Sequence of chain 1.A:
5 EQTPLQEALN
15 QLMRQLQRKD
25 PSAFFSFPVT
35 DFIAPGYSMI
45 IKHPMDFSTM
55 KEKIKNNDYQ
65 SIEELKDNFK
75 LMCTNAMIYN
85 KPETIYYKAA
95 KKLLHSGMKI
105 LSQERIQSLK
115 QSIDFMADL

Binding-site contacts:
Ligand atom N37 contacts residue ASN84 of chain 1.A at 2.9 Å (h-bond).
Ligand atom N35 contacts residue ALA38 of chain 1.A at 3.8 Å.
Ligand atom C28 contacts residue ASN84 of chain 1.A at 3.8 Å.
Ligand atom C13 contacts residue PHE28 of chain 1.A at 3.8 Å (hydrophobic).
Ligand atom C32 contacts residue ASN84 of chain 1.A at 3.7 Å.
Ligand atom C28 contacts residue ALA38 of chain 1.A at 3.8 Å (hydrophobic).
Ligand atom N35 contacts residue ILE37 of chain 1.A at 2.8 Å (h-bond).
Ligand atom N08 contacts residue VAL33 of chain 1.A at 3.6 Å.
Ligand atom O49 contacts residue ASN84 of chain 1.A at 3.5 Å.
Ligand atom C39 contacts residue ASN84 of chain 1.A at 3.7 Å.
Ligand atom C29 contacts residue ASN84 of chain 1.A at 3.0 Å.
Ligand atom C01 contacts residue PHE29 of chain 1.A at 3.5 Å (hydrophobic).
Ligand atom S27 contacts residue TYR90 of chain 1.A at 3.5 Å.
Ligand atom C28 contacts residue ILE37 of chain 1.A at 3.6 Å (hydrophobic).
Ligand atom O49 contacts residue LYS85 of chain 1.A at 3.0 Å (salt-bridge).
Ligand atom F24 contacts residue PHE28 of chain 1.A at 3.6 Å.
Ligand atom S27 contacts residue ILE37 of chain 1.A at 3.4 Å (h-bond).
Ligand atom C53 contacts residue TYR83 of chain 1.A at 3.5 Å (hydrophobic).
Ligand atom C01 contacts residue ALA80 of chain 1.A at 3.7 Å (hydrophobic).
Ligand atom O33 contacts residue ASN84 of chain 1.A at 2.9 Å (h-bond).
Ligand atom C09 contacts residue PHE28 of chain 1.A at 3.1 Å (hydrophobic).
Ligand atom O49 contacts residue THR88 of chain 1.A at 3.5 Å.
Ligand atom F23 contacts residue ILE37 of chain 1.A at 3.2 Å.
Ligand atom C20 contacts residue TYR90 of chain 1.A at 3.5 Å (hydrophobic).
Ligand atom C34 contacts residue ILE37 of chain 1.A at 3.5 Å (hydrophobic).
Ligand atom C53 contacts residue ASN84 of chain 1.A at 3.8 Å.
Ligand atom O48 contacts residue LYS85 of chain 1.A at 3.1 Å (salt-bridge).
Ligand atom F24 contacts residue TYR90 of chain 1.A at 2.7 Å.
Ligand atom C28 contacts residue TYR90 of chain 1.A at 3.7 Å (hydrophobic).
Ligand atom C19 contacts residue ILE37 of chain 1.A at 3.8 Å (hydrophobic).
Ligand atom C22 contacts residue TYR90 of chain 1.A at 3.9 Å (hydrophobic).
Ligand atom C34 contacts residue ASN84 of chain 1.A at 3.9 Å.
Ligand atom C20 contacts residue ILE37 of chain 1.A at 3.8 Å (hydrophobic).
Ligand atom C05 contacts residue PHE28 of chain 1.A at 3.7 Å (hydrophobic).
Ligand atom C44 contacts residue THR88 of chain 1.A at 3.9 Å.
Ligand atom C50 contacts residue TYR83 of chain 1.A at 3.7 Å (hydrophobic).
Ligand atom C41 contacts residue ASN84 of chain 1.A at 3.9 Å.
Ligand atom C34 contacts residue TYR90 of chain 1.A at 3.9 Å (hydrophobic).
Ligand atom C05 contacts residue VAL33 of chain 1.A at 3.6 Å (hydrophobic).
Ligand atom C26 contacts residue TYR90 of chain 1.A at 3.9 Å (hydrophobic).

The protein below binds the small molecule below.
Small molecule (SMILES): CCn1cc(-c2cccc(C(F)(F)F)c2)c2sc(/C(N)=N/C3CCS(=O)(=O)CC3)cc2c1=O